A small-molecule ligand and the protein it binds are described below.
Small molecule (SMILES): CCOc1noc2cc(OCCC3CCN(c4ccc(C)nn4)CC3)ccc12

Binding-site contacts:
Ligand atom C09 contacts residue TYR191 of chain 1.A at 3.6 Å (hydrophobic).
Ligand atom C14 contacts residue HIS237 of chain 1.A at 3.5 Å.
Ligand atom C17 contacts residue ILE99 of chain 1.A at 3.8 Å (hydrophobic).
Ligand atom C18 contacts residue LEU182 of chain 1.A at 3.2 Å (hydrophobic).
Ligand atom C13 contacts residue MET213 of chain 1.A at 3.4 Å (hydrophobic).
Ligand atom C25 contacts residue PHE180 of chain 1.A at 3.5 Å (hydrophobic).
Ligand atom C19 contacts residue TYR145 of chain 1.A at 3.2 Å (hydrophobic).
Ligand atom C27 contacts residue PHE180 of chain 1.A at 3.2 Å (hydrophobic).
Ligand atom N06 contacts residue LEU101 of chain 1.A at 3.2 Å.
Ligand atom C09 contacts residue LEU101 of chain 1.A at 3.8 Å (hydrophobic).
Ligand atom C28 contacts residue ALA167 of chain 1.A at 3.1 Å (hydrophobic).
Ligand atom C28 contacts residue MET144 of chain 1.A at 3.8 Å (hydrophobic).
Ligand atom C14 contacts residue SER121 of chain 1.A at 3.5 Å.
Ligand atom C01 contacts residue TYR192 of chain 1.A at 2.9 Å (hydrophobic).
Ligand atom N07 contacts residue LEU101 of chain 1.A at 3.7 Å.
Ligand atom C22 contacts residue ILE99 of chain 1.A at 3.9 Å (hydrophobic).
Ligand atom C18 contacts residue ILE99 of chain 1.A at 3.8 Å (hydrophobic).
Ligand atom C19 contacts residue LEU182 of chain 1.A at 3.6 Å (hydrophobic).
Ligand atom C28 contacts residue TYR143 of chain 1.A at 3.4 Å (hydrophobic).
Ligand atom C15 contacts residue LEU182 of chain 1.A at 3.7 Å (hydrophobic).
Ligand atom N24 contacts residue PHE180 of chain 1.A at 3.6 Å.
Ligand atom C21 contacts residue ILE123 of chain 1.A at 3.8 Å (hydrophobic).
Ligand atom C04 contacts residue MET213 of chain 1.A at 3.9 Å (hydrophobic).
Ligand atom C22 contacts residue ILE123 of chain 1.A at 3.6 Å (hydrophobic).
Ligand atom C28 contacts residue TYR145 of chain 1.A at 3.3 Å (hydrophobic).
Ligand atom N24 contacts residue LEU216 of chain 1.A at 3.5 Å.
Ligand atom O26 contacts residue PHE180 of chain 1.A at 3.7 Å.
Ligand atom C10 contacts residue TYR191 of chain 1.A at 3.7 Å (hydrophobic).
Ligand atom N08 contacts residue LEU101 of chain 1.A at 3.8 Å.
Ligand atom C05 contacts residue LEU101 of chain 1.A at 3.9 Å (hydrophobic).
Ligand atom C01 contacts residue THR207 of chain 1.A at 2.9 Å.
Ligand atom C17 contacts residue LEU182 of chain 1.A at 3.7 Å (hydrophobic).
Ligand atom C12 contacts residue ILE99 of chain 1.A at 3.7 Å (hydrophobic).
Ligand atom O23 contacts residue LEU216 of chain 1.A at 3.7 Å.
Ligand atom O16 contacts residue ILE99 of chain 1.A at 3.6 Å.
Ligand atom C04 contacts residue ASN211 of chain 1.A at 3.4 Å.
Ligand atom C03 contacts residue ASN211 of chain 1.A at 3.1 Å.
Ligand atom C18 contacts residue TYR145 of chain 1.A at 3.8 Å (hydrophobic).
Ligand atom C15 contacts residue ILE123 of chain 1.A at 3.6 Å (hydrophobic).
Ligand atom O26 contacts residue TYR145 of chain 1.A at 3.2 Å.

Sequence of chain 1.A:
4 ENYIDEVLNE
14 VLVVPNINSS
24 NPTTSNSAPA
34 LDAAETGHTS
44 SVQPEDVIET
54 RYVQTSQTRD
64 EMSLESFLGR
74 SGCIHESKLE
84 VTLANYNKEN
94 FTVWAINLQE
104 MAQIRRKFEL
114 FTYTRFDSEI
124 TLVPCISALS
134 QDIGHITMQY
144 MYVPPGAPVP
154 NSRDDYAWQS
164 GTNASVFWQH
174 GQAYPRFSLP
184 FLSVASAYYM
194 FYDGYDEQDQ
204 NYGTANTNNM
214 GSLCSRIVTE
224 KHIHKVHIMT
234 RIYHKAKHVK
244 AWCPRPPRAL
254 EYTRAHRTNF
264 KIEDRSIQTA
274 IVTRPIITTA